Sequence of chain 2.B:
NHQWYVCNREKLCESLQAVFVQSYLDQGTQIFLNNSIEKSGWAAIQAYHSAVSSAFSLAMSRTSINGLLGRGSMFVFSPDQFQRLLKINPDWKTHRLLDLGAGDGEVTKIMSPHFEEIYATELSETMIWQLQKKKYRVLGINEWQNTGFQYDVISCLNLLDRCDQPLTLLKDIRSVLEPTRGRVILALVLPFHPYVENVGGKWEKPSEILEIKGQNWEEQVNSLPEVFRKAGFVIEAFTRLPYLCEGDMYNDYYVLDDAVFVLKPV

This small molecule binds to this protein.
Small molecule (SMILES): NCC(=O)N[C@@H](Cc1cnc[nH]1)C(=O)NCC(=O)N[C@@H](CC1=NC=NC1)C(=O)N[C@@H](CO)C(=O)N[C@@H](CC1=NC=NC1)C(=O)NCC=O

Binding-site contacts:
Ligand atom CG contacts residue TYR252 of chain 2.B at 3.8 Å (hydrophobic).
Ligand atom O contacts residue ASP257 of chain 2.B at 3.7 Å.
Ligand atom N contacts residue MET83 of chain 2.B at 3.4 Å (h-bond).
Ligand atom ND1 contacts residue CYS254 of chain 2.B at 3.1 Å.
Ligand atom OG contacts residue GLY81 of chain 2.B at 2.6 Å (h-bond).
Ligand atom CE1 contacts residue SAH1 of chain 2.F at 3.7 Å.
Ligand atom CB contacts residue MET83 of chain 2.B at 3.8 Å (hydrophobic).
Ligand atom CB contacts residue ASP257 of chain 2.B at 3.1 Å.
Ligand atom NE2 contacts residue SER62 of chain 2.B at 3.4 Å (h-bond).
Ligand atom N contacts residue ASP257 of chain 2.B at 2.8 Å (salt-bridge).
Ligand atom CB contacts residue GLY81 of chain 2.B at 3.3 Å.
Ligand atom ND1 contacts residue ARG80 of chain 2.B at 3.7 Å.
Ligand atom CD2 contacts residue LEU265 of chain 2.B at 3.4 Å (hydrophobic).
Ligand atom CB contacts residue MET83 of chain 2.B at 3.8 Å (hydrophobic).
Ligand atom CE1 contacts residue CYS254 of chain 2.B at 3.6 Å (hydrophobic).
Ligand atom C contacts residue ASP257 of chain 2.B at 3.6 Å.
Ligand atom N contacts residue TYR263 of chain 2.B at 3.7 Å.
Ligand atom ND1 contacts residue TYR252 of chain 2.B at 3.4 Å.
Ligand atom CE1 contacts residue ARG80 of chain 2.B at 3.6 Å.
Ligand atom CE1 contacts residue ARG171 of chain 2.B at 3.6 Å.
Ligand atom N contacts residue ASP257 of chain 2.B at 3.8 Å.
Ligand atom N contacts residue CYS254 of chain 2.B at 3.6 Å (h-bond).
Ligand atom CB contacts residue ASN75 of chain 2.B at 3.7 Å.
Ligand atom CE1 contacts residue SER62 of chain 2.B at 3.7 Å.
Ligand atom CA contacts residue TYR259 of chain 2.B at 3.5 Å (hydrophobic).
Ligand atom CE1 contacts residue ASP170 of chain 2.B at 3.6 Å.
Ligand atom NE2 contacts residue ARG171 of chain 2.B at 3.2 Å (salt-bridge).
Ligand atom NE2 contacts residue LEU265 of chain 2.B at 3.5 Å.
Ligand atom CB contacts residue TYR263 of chain 2.B at 3.6 Å (hydrophobic).
Ligand atom N contacts residue TYR263 of chain 2.B at 3.6 Å.
Ligand atom ND1 contacts residue SAH1 of chain 2.F at 3.4 Å (h-bond).
Ligand atom OG contacts residue CYS254 of chain 2.B at 2.7 Å (h-bond).
Ligand atom O contacts residue ARG171 of chain 2.B at 3.8 Å.
Ligand atom CA contacts residue ASN75 of chain 2.B at 3.8 Å.
Ligand atom CD2 contacts residue ARG171 of chain 2.B at 3.1 Å.
Ligand atom CE1 contacts residue ASN167 of chain 2.B at 3.1 Å.
Ligand atom CA contacts residue ASP257 of chain 2.B at 3.5 Å.
Ligand atom O contacts residue TYR263 of chain 2.B at 2.9 Å (h-bond).
Ligand atom CB contacts residue CYS254 of chain 2.B at 3.6 Å (hydrophobic).
Ligand atom NE2 contacts residue ASP170 of chain 2.B at 3.0 Å (salt-bridge).